Binding-site contacts:
Ligand atom C8 contacts residue PHE3 of chain 1.C at 4.0 Å (hydrophobic).
Ligand atom C3 contacts residue ASN5 of chain 1.C at 4.4 Å.
Ligand atom O3 contacts residue THR2 of chain 1.C at 3.6 Å.
Ligand atom C8 contacts residue ASN5 of chain 1.C at 4.0 Å.
Ligand atom C7 contacts residue ASN5 of chain 1.C at 3.2 Å.
Ligand atom C5 contacts residue LYS154 of chain 1.C at 4.5 Å.
Ligand atom C3 contacts residue THR2 of chain 1.C at 3.9 Å.
Ligand atom C6 contacts residue LYS154 of chain 1.C at 4.4 Å.
Ligand atom C2 contacts residue ASN5 of chain 1.C at 2.9 Å.
Ligand atom C7 contacts residue THR2 of chain 1.C at 4.0 Å.
Ligand atom O5 contacts residue ASN5 of chain 1.C at 3.0 Å (h-bond).
Ligand atom O7 contacts residue ASN5 of chain 1.C at 3.6 Å (h-bond).
Ligand atom C8 contacts residue THR2 of chain 1.C at 3.5 Å.
Ligand atom C1 contacts residue LYS154 of chain 1.C at 4.3 Å.
Ligand atom C5 contacts residue ASN5 of chain 1.C at 4.3 Å.
Ligand atom C2 contacts residue PHE3 of chain 1.C at 4.1 Å (hydrophobic).
Ligand atom C7 contacts residue PHE3 of chain 1.C at 4.2 Å (hydrophobic).
Ligand atom O5 contacts residue LYS154 of chain 1.C at 3.6 Å.
Ligand atom N2 contacts residue THR2 of chain 1.C at 3.9 Å.
Ligand atom C1 contacts residue ASN5 of chain 1.C at 2.5 Å.
Ligand atom N2 contacts residue ASN5 of chain 1.C at 2.9 Å (h-bond).
Ligand atom O6 contacts residue LYS154 of chain 1.C at 4.0 Å.
Ligand atom N2 contacts residue PHE3 of chain 1.C at 3.3 Å (h-bond).
Ligand atom C1 contacts residue PHE3 of chain 1.C at 3.5 Å (hydrophobic).

The small molecule below binds the protein below.
Small molecule (SMILES): CC(=O)N[C@@H]1[C@@H](O)[C@H](O)[C@@H](CO)O[C@H]1O

Sequence of chain 1.C:
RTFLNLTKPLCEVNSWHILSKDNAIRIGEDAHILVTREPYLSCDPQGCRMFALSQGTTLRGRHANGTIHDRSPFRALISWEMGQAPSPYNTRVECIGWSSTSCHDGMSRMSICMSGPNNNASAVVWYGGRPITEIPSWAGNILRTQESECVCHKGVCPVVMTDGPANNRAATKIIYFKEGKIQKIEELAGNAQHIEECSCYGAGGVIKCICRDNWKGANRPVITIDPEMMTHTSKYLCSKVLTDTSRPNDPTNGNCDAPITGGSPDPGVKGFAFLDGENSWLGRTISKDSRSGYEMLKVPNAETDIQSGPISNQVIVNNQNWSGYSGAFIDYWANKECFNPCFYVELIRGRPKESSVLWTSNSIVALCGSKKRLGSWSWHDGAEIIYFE